Sequence of chain 1.B:
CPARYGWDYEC

This small molecule binds to this protein.
Small molecule (SMILES): NCC(CN)=C(SC[C@@H](NC(=O)O)C(=O)O)c1ccc(C(=O)NCCNC(=O)CCl)cc1

Sequence of chain 1.A:
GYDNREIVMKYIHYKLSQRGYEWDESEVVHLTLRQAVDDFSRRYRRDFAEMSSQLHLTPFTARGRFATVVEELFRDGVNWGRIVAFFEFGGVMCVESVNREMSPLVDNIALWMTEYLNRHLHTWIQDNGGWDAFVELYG

Binding-site contacts:
Ligand atom N4 contacts residue NH212 of chain 1.B at 3.2 Å (h-bond).
Ligand atom C12 contacts residue ASN102 of chain 1.A at 4.2 Å.
Ligand atom N5 contacts residue TRP103 of chain 1.A at 4.0 Å.
Ligand atom C13 contacts residue NH212 of chain 1.B at 3.3 Å.
Ligand atom C14 contacts residue CYS1 of chain 1.B at 2.9 Å (hydrophobic).
Ligand atom N5 contacts residue CYS11 of chain 1.B at 3.9 Å.
Ligand atom C16 contacts residue NH212 of chain 1.B at 4.0 Å.
Ligand atom C18 contacts residue CYS11 of chain 1.B at 2.7 Å (hydrophobic).
Ligand atom O6 contacts residue TRP147 of chain 1.A at 4.1 Å.
Ligand atom C9 contacts residue CYS1 of chain 1.B at 2.4 Å (hydrophobic).
Ligand atom C9 contacts residue VAL101 of chain 1.A at 4.1 Å (hydrophobic).
Ligand atom C19 contacts residue CYS11 of chain 1.B at 1.8 Å (hydrophobic).
Ligand atom C10 contacts residue ASN102 of chain 1.A at 3.8 Å.
Ligand atom C11 contacts residue VAL101 of chain 1.A at 3.2 Å (hydrophobic).
Ligand atom C11 contacts residue ASN102 of chain 1.A at 3.8 Å.
Ligand atom C18 contacts residue ASN102 of chain 1.A at 4.4 Å.
Ligand atom C11 contacts residue TRP147 of chain 1.A at 3.9 Å (hydrophobic).
Ligand atom C14 contacts residue NH212 of chain 1.B at 4.2 Å.
Ligand atom C10 contacts residue VAL101 of chain 1.A at 2.9 Å (hydrophobic).
Ligand atom N4 contacts residue CYS11 of chain 1.B at 4.2 Å.
Ligand atom C10 contacts residue CYS1 of chain 1.B at 3.2 Å (hydrophobic).
Ligand atom O5 contacts residue ASN151 of chain 1.A at 3.9 Å.
Ligand atom O6 contacts residue TRP103 of chain 1.A at 2.9 Å (h-bond).
Ligand atom C15 contacts residue NH212 of chain 1.B at 4.1 Å.
Ligand atom N5 contacts residue NH212 of chain 1.B at 4.2 Å.
Ligand atom O6 contacts residue CYS11 of chain 1.B at 3.1 Å (h-bond).
Ligand atom C19 contacts residue TRP103 of chain 1.A at 4.0 Å (hydrophobic).
Ligand atom C18 contacts residue TRP103 of chain 1.A at 3.8 Å (hydrophobic).
Ligand atom C19 contacts residue GLU10 of chain 1.B at 4.3 Å.
Ligand atom C15 contacts residue TRP147 of chain 1.A at 4.3 Å (hydrophobic).
Ligand atom O5 contacts residue TRP147 of chain 1.A at 3.6 Å.
Ligand atom C9 contacts residue ASN102 of chain 1.A at 4.1 Å.
Ligand atom C12 contacts residue NH212 of chain 1.B at 4.1 Å.
Ligand atom C14 contacts residue CYS11 of chain 1.B at 4.3 Å (hydrophobic).
Ligand atom C1 contacts residue CYS1 of chain 1.B at 1.4 Å (hydrophobic).
Ligand atom C17 contacts residue CYS11 of chain 1.B at 4.3 Å (hydrophobic).
Ligand atom O6 contacts residue ASN102 of chain 1.A at 3.5 Å.
Ligand atom C13 contacts residue CYS11 of chain 1.B at 3.8 Å (hydrophobic).
Ligand atom C13 contacts residue CYS1 of chain 1.B at 4.4 Å (hydrophobic).
Ligand atom C17 contacts residue NH212 of chain 1.B at 3.9 Å.